Sequence of chain 10.A:
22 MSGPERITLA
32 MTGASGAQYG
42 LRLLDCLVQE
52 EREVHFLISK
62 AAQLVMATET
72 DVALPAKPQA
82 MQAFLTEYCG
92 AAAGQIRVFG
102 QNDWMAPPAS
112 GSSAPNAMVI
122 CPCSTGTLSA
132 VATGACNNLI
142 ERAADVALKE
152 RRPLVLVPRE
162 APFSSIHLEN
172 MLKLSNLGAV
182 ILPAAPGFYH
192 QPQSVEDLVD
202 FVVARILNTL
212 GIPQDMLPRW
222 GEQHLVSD

Sequence of chain 4.A:
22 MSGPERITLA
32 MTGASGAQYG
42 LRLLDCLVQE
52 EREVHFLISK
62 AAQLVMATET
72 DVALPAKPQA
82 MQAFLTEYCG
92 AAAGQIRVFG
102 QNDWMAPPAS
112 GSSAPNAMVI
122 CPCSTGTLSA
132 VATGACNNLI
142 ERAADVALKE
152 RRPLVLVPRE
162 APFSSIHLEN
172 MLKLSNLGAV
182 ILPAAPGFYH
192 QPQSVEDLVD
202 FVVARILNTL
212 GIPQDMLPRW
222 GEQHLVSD

A small-molecule ligand and the protein it binds are described below.
Small molecule (SMILES): C=C(C)CCOP(=O)(O)O

Binding-site contacts:
Ligand atom O2 contacts residue ARG206 of chain 2.A at 2.9 Å (salt-bridge).
Ligand atom C2 contacts residue SER111 of chain 10.A at 3.7 Å.
Ligand atom C5 contacts residue TRP221 of chain 2.A at 3.8 Å (hydrophobic).
Ligand atom P1 contacts residue GLY112 of chain 10.A at 3.9 Å.
Ligand atom O contacts residue LYS150 of chain 10.A at 3.6 Å (salt-bridge).
Ligand atom C1 contacts residue FNR1 of chain 4.D at 3.2 Å.
Ligand atom C2 contacts residue ALA110 of chain 10.A at 3.5 Å (hydrophobic).
Ligand atom O2 contacts residue SER111 of chain 10.A at 3.6 Å (h-bond).
Ligand atom P1 contacts residue SER111 of chain 10.A at 3.7 Å.
Ligand atom O2 contacts residue LYS150 of chain 10.A at 2.8 Å (salt-bridge).
Ligand atom O contacts residue ARG143 of chain 10.A at 2.9 Å (salt-bridge).
Ligand atom O1 contacts residue ARG143 of chain 10.A at 3.5 Å (salt-bridge).
Ligand atom O1 contacts residue SER111 of chain 10.A at 2.9 Å (h-bond).
Ligand atom P1 contacts residue ARG143 of chain 10.A at 3.7 Å.
Ligand atom P1 contacts residue TYR190 of chain 2.A at 3.8 Å.
Ligand atom O2 contacts residue GLU161 of chain 4.A at 3.9 Å.
Ligand atom O contacts residue ARG160 of chain 4.A at 3.6 Å (salt-bridge).
Ligand atom C3 contacts residue FNR1 of chain 4.D at 3.5 Å.
Ligand atom O3 contacts residue TYR190 of chain 2.A at 2.7 Å (h-bond).
Ligand atom C2 contacts residue FNR1 of chain 4.D at 3.3 Å.
Ligand atom C5 contacts residue TYR190 of chain 2.A at 3.8 Å (hydrophobic).
Ligand atom P1 contacts residue GLU161 of chain 4.A at 3.7 Å.
Ligand atom O contacts residue GLU161 of chain 4.A at 2.6 Å (salt-bridge).
Ligand atom C1 contacts residue ARG143 of chain 10.A at 3.6 Å.
Ligand atom O3 contacts residue ARG160 of chain 4.A at 3.0 Å (salt-bridge).
Ligand atom O1 contacts residue GLY112 of chain 10.A at 3.9 Å.
Ligand atom O3 contacts residue ARG206 of chain 2.A at 2.8 Å (salt-bridge).
Ligand atom P1 contacts residue ARG206 of chain 2.A at 3.7 Å.
Ligand atom O2 contacts residue GLY112 of chain 10.A at 2.7 Å (h-bond).
Ligand atom O1 contacts residue TYR190 of chain 2.A at 3.8 Å.
Ligand atom C4 contacts residue FNR1 of chain 4.D at 3.9 Å.
Ligand atom C4 contacts residue TRP105 of chain 10.A at 3.2 Å (hydrophobic).
Ligand atom P1 contacts residue ARG160 of chain 4.A at 3.9 Å.
Ligand atom C3 contacts residue SER111 of chain 10.A at 3.6 Å.
Ligand atom C4 contacts residue TRP221 of chain 2.A at 3.6 Å (hydrophobic).
Ligand atom C2 contacts residue ARG143 of chain 10.A at 3.6 Å.
Ligand atom C5 contacts residue FNR1 of chain 4.D at 3.8 Å.
Ligand atom C1 contacts residue TYR190 of chain 2.A at 3.7 Å (hydrophobic).
Ligand atom P1 contacts residue LYS150 of chain 10.A at 3.8 Å.
Ligand atom C5 contacts residue SER111 of chain 10.A at 3.6 Å.

Sequence of chain 2.A:
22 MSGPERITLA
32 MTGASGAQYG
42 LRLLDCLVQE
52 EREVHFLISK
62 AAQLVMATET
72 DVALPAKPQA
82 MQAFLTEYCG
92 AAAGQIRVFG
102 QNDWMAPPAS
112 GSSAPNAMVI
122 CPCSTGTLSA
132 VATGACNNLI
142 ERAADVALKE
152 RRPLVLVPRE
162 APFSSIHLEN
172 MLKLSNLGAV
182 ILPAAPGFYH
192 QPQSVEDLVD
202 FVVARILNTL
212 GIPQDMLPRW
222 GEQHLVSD